Sequence of chain 1.B:
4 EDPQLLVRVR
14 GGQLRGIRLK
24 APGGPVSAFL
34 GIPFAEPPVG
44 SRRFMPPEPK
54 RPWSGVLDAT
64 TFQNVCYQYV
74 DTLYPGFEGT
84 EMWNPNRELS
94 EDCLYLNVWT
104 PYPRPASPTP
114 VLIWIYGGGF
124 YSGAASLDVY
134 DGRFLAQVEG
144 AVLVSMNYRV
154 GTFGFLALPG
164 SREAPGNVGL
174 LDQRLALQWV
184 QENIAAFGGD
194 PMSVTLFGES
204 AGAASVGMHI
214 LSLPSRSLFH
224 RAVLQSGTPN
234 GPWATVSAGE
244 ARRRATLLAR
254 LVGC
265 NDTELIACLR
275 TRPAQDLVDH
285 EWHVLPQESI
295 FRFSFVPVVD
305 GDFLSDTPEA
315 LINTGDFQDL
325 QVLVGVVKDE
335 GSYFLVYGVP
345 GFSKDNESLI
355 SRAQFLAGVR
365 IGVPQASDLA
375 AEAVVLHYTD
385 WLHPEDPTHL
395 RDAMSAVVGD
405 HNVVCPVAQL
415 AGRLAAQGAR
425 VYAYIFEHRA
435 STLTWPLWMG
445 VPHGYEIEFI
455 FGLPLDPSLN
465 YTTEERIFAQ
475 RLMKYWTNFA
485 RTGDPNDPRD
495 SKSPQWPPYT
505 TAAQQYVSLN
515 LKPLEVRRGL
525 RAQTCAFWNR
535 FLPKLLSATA

Binding-site contacts:
Ligand atom C3 contacts residue GLY345 of chain 1.B at 4.4 Å.
Ligand atom O5 contacts residue ASN350 of chain 1.B at 2.4 Å (h-bond).
Ligand atom C1 contacts residue ASN350 of chain 1.B at 1.4 Å.
Ligand atom O5 contacts residue SER347 of chain 1.B at 3.7 Å.
Ligand atom C1 contacts residue SER347 of chain 1.B at 4.0 Å.
Ligand atom N2 contacts residue ASN350 of chain 1.B at 2.9 Å (h-bond).
Ligand atom C4 contacts residue ASN350 of chain 1.B at 4.2 Å.
Ligand atom O7 contacts residue ASN350 of chain 1.B at 3.4 Å (h-bond).
Ligand atom C5 contacts residue ASN350 of chain 1.B at 3.7 Å.
Ligand atom C3 contacts residue ASN350 of chain 1.B at 3.8 Å.
Ligand atom C7 contacts residue ASN350 of chain 1.B at 3.4 Å.
Ligand atom N2 contacts residue GLY345 of chain 1.B at 3.9 Å.
Ligand atom C6 contacts residue SER347 of chain 1.B at 4.0 Å.
Ligand atom C8 contacts residue LEU353 of chain 1.B at 3.2 Å (hydrophobic).
Ligand atom C5 contacts residue SER347 of chain 1.B at 3.7 Å.
Ligand atom C2 contacts residue ASN350 of chain 1.B at 2.4 Å.

A protein and the small-molecule ligand that binds it are described below.
Small molecule (SMILES): CC(=O)N[C@@H]1[C@@H](O)[C@H](O)[C@@H](CO)O[C@H]1O